Binding-site contacts:
Ligand atom C5 contacts residue SER129 of chain 2.A at 3.9 Å.
Ligand atom C1 contacts residue GQV1 of chain 2.D at 0.6 Å.
Ligand atom C2 contacts residue GLY128 of chain 2.A at 4.0 Å.
Ligand atom C5 contacts residue GLY128 of chain 2.A at 3.5 Å.
Ligand atom O contacts residue GQV1 of chain 2.D at 0.4 Å (h-bond).
Ligand atom C contacts residue SER129 of chain 1.A at 3.9 Å.
Ligand atom C4 contacts residue GLY128 of chain 1.A at 3.4 Å.
Ligand atom N contacts residue GLY128 of chain 1.A at 4.0 Å.
Ligand atom O contacts residue SER129 of chain 2.A at 3.6 Å.
Ligand atom C1 contacts residue TYR127 of chain 2.A at 3.6 Å (hydrophobic).
Ligand atom N contacts residue GQV1 of chain 2.D at 0.5 Å.
Ligand atom C5 contacts residue SER129 of chain 1.A at 3.7 Å.
Ligand atom C3 contacts residue SER129 of chain 2.A at 3.8 Å.
Ligand atom C4 contacts residue SER129 of chain 2.A at 3.6 Å.
Ligand atom C5 contacts residue GQV1 of chain 2.D at 0.3 Å.
Ligand atom O1 contacts residue LYS116 of chain 2.A at 2.9 Å (salt-bridge).
Ligand atom C contacts residue GLY128 of chain 2.A at 3.1 Å.
Ligand atom N contacts residue SER129 of chain 1.A at 3.9 Å.
Ligand atom C2 contacts residue GQV1 of chain 2.D at 0.6 Å.
Ligand atom C1 contacts residue GLY128 of chain 2.A at 3.6 Å.
Ligand atom C1 contacts residue GLY128 of chain 1.A at 3.6 Å.
Ligand atom C3 contacts residue GLY128 of chain 1.A at 3.0 Å.
Ligand atom C4 contacts residue SER129 of chain 1.A at 4.0 Å.
Ligand atom C4 contacts residue LYS116 of chain 1.A at 3.8 Å.
Ligand atom C2 contacts residue GLY128 of chain 1.A at 3.2 Å.
Ligand atom C contacts residue GQV1 of chain 2.D at 1.1 Å.
Ligand atom C3 contacts residue GQV1 of chain 2.D at 0.5 Å.
Ligand atom C1 contacts residue SER129 of chain 1.A at 4.0 Å.
Ligand atom C4 contacts residue GQV1 of chain 2.D at 0.3 Å.
Ligand atom C5 contacts residue GLY128 of chain 1.A at 4.1 Å.
Ligand atom C2 contacts residue TYR127 of chain 1.A at 3.5 Å (hydrophobic).
Ligand atom C contacts residue TYR127 of chain 2.A at 3.5 Å (hydrophobic).
Ligand atom C contacts residue LYS116 of chain 2.A at 3.7 Å.
Ligand atom O1 contacts residue SER129 of chain 1.A at 3.6 Å.
Ligand atom O contacts residue LYS116 of chain 1.A at 2.7 Å (salt-bridge).
Ligand atom N contacts residue GLY128 of chain 2.A at 3.1 Å (h-bond).
Ligand atom O contacts residue GLY128 of chain 1.A at 3.9 Å.
Ligand atom O1 contacts residue GLY128 of chain 2.A at 3.8 Å.
Ligand atom C5 contacts residue LYS116 of chain 2.A at 4.0 Å.
Ligand atom O1 contacts residue GQV1 of chain 2.D at 0.4 Å (h-bond).

Sequence of chain 1.A:
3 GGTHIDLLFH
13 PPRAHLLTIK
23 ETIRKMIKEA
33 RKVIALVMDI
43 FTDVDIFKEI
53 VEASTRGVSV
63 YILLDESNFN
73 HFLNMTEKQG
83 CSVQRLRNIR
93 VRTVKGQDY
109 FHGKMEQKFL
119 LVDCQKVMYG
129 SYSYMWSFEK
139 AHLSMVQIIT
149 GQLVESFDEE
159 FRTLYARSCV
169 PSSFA

A small-molecule ligand and the protein it binds are described below.
Small molecule (SMILES): Cn1cccc(O)c1=O

Sequence of chain 2.A:
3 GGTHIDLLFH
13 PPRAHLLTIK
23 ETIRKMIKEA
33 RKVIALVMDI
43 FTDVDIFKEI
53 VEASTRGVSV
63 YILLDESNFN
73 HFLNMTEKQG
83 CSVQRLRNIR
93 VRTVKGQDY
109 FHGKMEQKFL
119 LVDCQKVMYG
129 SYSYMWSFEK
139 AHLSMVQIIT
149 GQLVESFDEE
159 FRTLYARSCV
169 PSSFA